Sequence of chain 1.L:
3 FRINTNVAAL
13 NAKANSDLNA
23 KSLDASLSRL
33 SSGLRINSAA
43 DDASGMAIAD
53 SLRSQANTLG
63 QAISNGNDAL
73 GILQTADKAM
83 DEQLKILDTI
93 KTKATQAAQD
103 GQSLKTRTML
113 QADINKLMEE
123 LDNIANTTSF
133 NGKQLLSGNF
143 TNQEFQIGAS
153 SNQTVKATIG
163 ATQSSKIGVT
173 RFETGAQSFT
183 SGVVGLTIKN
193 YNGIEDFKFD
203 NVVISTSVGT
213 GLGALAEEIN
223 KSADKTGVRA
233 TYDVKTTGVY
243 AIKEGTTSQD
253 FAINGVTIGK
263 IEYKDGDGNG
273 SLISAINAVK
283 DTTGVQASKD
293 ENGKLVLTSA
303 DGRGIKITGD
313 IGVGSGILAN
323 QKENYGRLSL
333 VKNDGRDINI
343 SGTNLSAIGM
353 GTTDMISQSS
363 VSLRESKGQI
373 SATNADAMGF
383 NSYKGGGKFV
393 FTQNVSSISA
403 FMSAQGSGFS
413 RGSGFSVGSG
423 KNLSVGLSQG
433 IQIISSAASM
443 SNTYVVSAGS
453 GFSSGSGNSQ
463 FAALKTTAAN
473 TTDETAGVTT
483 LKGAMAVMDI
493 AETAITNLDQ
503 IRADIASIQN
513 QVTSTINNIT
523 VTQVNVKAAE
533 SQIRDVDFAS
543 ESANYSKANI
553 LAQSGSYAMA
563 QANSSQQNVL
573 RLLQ

The small molecule below binds the protein below.
Small molecule (SMILES): C[C@H](O)[C@H](N)[C@@H]1O[C@](O)(C(=O)O)C[C@H](O)[C@@H]1N

Binding-site contacts:
Ligand atom C5 contacts residue THR469 of chain 1.L at 3.7 Å.
Ligand atom C3 contacts residue ALA470 of chain 1.L at 4.0 Å (hydrophobic).
Ligand atom C4 contacts residue ASN444 of chain 1.L at 3.8 Å.
Ligand atom C5 contacts residue ASN444 of chain 1.L at 4.2 Å.
Ligand atom C4 contacts residue THR469 of chain 1.L at 2.8 Å.
Ligand atom N5 contacts residue THR469 of chain 1.L at 4.2 Å.
Ligand atom C6 contacts residue THR469 of chain 1.L at 3.7 Å.
Ligand atom O1B contacts residue THR469 of chain 1.L at 3.1 Å (h-bond).
Ligand atom C2 contacts residue THR469 of chain 1.L at 1.4 Å.
Ligand atom O4 contacts residue LYS467 of chain 1.L at 2.9 Å (salt-bridge).
Ligand atom C4 contacts residue ALA470 of chain 1.L at 4.3 Å (hydrophobic).
Ligand atom C1 contacts residue THR469 of chain 1.L at 2.6 Å.
Ligand atom O6 contacts residue THR469 of chain 1.L at 2.6 Å (h-bond).
Ligand atom C3 contacts residue LYS467 of chain 1.L at 4.4 Å.
Ligand atom C3 contacts residue THR469 of chain 1.L at 1.6 Å.
Ligand atom O4 contacts residue ASN444 of chain 1.L at 4.0 Å.
Ligand atom C2 contacts residue ALA470 of chain 1.L at 3.6 Å (hydrophobic).
Ligand atom O1A contacts residue THR469 of chain 1.L at 3.5 Å.
Ligand atom O4 contacts residue THR469 of chain 1.L at 3.8 Å.
Ligand atom C4 contacts residue LYS467 of chain 1.L at 4.2 Å.
Ligand atom O6 contacts residue ALA470 of chain 1.L at 3.6 Å (h-bond).